This protein binds this small molecule.
Small molecule (SMILES): CC(C)CCC[C@@H](C)[C@H]1CC[C@H]2[C@@H]3CC=C4C[C@@H](OC(=O)CCC(=O)O)CC[C@]4(C)[C@H]3CC[C@]12C

Sequence of chain 1.A:
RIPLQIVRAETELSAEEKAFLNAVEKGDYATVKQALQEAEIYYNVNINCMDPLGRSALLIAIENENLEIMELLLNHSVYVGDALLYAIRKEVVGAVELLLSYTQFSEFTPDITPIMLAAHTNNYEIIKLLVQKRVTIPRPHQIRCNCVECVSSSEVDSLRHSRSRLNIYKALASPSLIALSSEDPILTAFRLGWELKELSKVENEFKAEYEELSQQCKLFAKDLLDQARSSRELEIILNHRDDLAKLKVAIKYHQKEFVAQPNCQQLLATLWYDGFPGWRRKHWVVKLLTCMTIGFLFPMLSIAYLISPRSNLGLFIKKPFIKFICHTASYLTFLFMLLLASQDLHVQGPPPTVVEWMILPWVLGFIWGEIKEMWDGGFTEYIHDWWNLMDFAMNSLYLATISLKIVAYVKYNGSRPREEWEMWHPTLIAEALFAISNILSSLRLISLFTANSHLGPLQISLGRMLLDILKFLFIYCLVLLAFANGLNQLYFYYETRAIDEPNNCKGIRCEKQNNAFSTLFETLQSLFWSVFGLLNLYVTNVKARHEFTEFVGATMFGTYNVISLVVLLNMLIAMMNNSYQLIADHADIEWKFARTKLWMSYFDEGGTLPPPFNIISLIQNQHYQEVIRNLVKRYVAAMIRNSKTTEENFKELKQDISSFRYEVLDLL

Sequence of chain 1.D:
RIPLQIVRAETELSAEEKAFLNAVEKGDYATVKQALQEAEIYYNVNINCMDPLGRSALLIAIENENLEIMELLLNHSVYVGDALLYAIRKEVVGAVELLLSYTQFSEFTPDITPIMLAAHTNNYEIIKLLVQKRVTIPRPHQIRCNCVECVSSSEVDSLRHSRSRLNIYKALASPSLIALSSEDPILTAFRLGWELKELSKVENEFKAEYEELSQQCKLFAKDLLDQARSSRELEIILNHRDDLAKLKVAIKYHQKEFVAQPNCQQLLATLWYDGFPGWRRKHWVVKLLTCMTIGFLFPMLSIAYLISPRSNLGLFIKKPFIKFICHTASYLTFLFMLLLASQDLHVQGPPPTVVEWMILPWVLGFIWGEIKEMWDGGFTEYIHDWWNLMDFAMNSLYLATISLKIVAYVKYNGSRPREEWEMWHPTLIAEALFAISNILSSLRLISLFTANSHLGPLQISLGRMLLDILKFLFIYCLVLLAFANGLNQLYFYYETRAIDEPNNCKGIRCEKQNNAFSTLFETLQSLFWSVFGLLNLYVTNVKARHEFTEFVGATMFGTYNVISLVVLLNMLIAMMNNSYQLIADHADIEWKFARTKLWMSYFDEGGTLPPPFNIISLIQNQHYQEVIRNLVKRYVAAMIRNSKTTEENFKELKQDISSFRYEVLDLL

Binding-site contacts:
Ligand atom CAX contacts residue TYR316 of chain 1.A at 4.2 Å (hydrophobic).
Ligand atom CAC contacts residue LEU375 of chain 1.A at 4.1 Å (hydrophobic).
Ligand atom CAV contacts residue ALA499 of chain 1.A at 4.0 Å (hydrophobic).
Ligand atom CAO contacts residue LEU493 of chain 1.A at 4.2 Å (hydrophobic).
Ligand atom CAN contacts residue LEU529 of chain 1.D at 4.0 Å (hydrophobic).
Ligand atom CAX contacts residue ALA499 of chain 1.A at 3.7 Å (hydrophobic).
Ligand atom CAL contacts residue TYR316 of chain 1.A at 4.3 Å (hydrophobic).
Ligand atom CAZ contacts residue LEU496 of chain 1.A at 4.0 Å (hydrophobic).
Ligand atom CAP contacts residue LEU526 of chain 1.D at 3.8 Å (hydrophobic).
Ligand atom CAD contacts residue PHE367 of chain 1.A at 4.3 Å (hydrophobic).
Ligand atom CAR contacts residue PHE367 of chain 1.A at 4.3 Å (hydrophobic).
Ligand atom CAY contacts residue ASN500 of chain 1.A at 4.3 Å.
Ligand atom CAP contacts residue LEU493 of chain 1.A at 4.3 Å (hydrophobic).
Ligand atom CAV contacts residue LEU496 of chain 1.A at 4.0 Å (hydrophobic).
Ligand atom OAH contacts residue TRP315 of chain 1.A at 3.2 Å (h-bond).
Ligand atom CAK contacts residue PHE497 of chain 1.A at 3.9 Å (hydrophobic).
Ligand atom CAD contacts residue THR371 of chain 1.A at 3.5 Å.
Ligand atom CAB contacts residue PHE522 of chain 1.D at 4.1 Å (hydrophobic).
Ligand atom CAV contacts residue ASN500 of chain 1.A at 4.2 Å.
Ligand atom OAF contacts residue PHE364 of chain 1.A at 4.2 Å.
Ligand atom CAQ contacts residue LEU526 of chain 1.D at 3.9 Å (hydrophobic).
Ligand atom CAY contacts residue ALA499 of chain 1.A at 4.0 Å (hydrophobic).
Ligand atom CAI contacts residue LEU496 of chain 1.A at 3.3 Å (hydrophobic).
Ligand atom OAG contacts residue ASN500 of chain 1.A at 3.1 Å (h-bond).
Ligand atom CBA contacts residue CYS525 of chain 1.D at 4.1 Å (hydrophobic).
Ligand atom CAL contacts residue ALA499 of chain 1.A at 4.0 Å (hydrophobic).
Ligand atom OAF contacts residue ALA499 of chain 1.A at 3.1 Å (h-bond).
Ligand atom OAH contacts residue TYR316 of chain 1.A at 3.4 Å (h-bond).
Ligand atom CAU contacts residue LEU375 of chain 1.A at 4.3 Å (hydrophobic).
Ligand atom OAH contacts residue PHE364 of chain 1.A at 3.2 Å.
Ligand atom CBB contacts residue LEU375 of chain 1.A at 3.9 Å (hydrophobic).
Ligand atom CBA contacts residue LEU526 of chain 1.D at 4.3 Å (hydrophobic).
Ligand atom CAE contacts residue LEU375 of chain 1.A at 3.5 Å (hydrophobic).
Ligand atom CAB contacts residue CYS525 of chain 1.D at 4.2 Å (hydrophobic).
Ligand atom OAG contacts residue ALA499 of chain 1.A at 3.8 Å.
Ligand atom CAE contacts residue LEU493 of chain 1.A at 3.7 Å (hydrophobic).
Ligand atom CAQ contacts residue PHE497 of chain 1.A at 3.8 Å (hydrophobic).
Ligand atom CAX contacts residue PHE364 of chain 1.A at 3.9 Å (hydrophobic).
Ligand atom CBB contacts residue LEU493 of chain 1.A at 4.2 Å (hydrophobic).
Ligand atom OAW contacts residue ALA499 of chain 1.A at 4.1 Å.